Binding-site contacts:
Ligand atom C16 contacts residue ASP229 of chain 55.A at 4.3 Å.
Ligand atom C1 contacts residue TRP374 of chain 55.A at 3.6 Å (hydrophobic).
Ligand atom O1S contacts residue TRP374 of chain 55.A at 4.3 Å.
Ligand atom C9 contacts residue C151 of chain 55.D at 3.4 Å.
Ligand atom C5 contacts residue C151 of chain 55.D at 4.0 Å.
Ligand atom S1 contacts residue TRP374 of chain 55.A at 4.0 Å.
Ligand atom C13 contacts residue C151 of chain 55.D at 4.5 Å.
Ligand atom C10 contacts residue C151 of chain 55.D at 3.4 Å.
Ligand atom O2S contacts residue GLY222 of chain 55.A at 3.3 Å (h-bond).
Ligand atom C8 contacts residue C151 of chain 55.D at 3.7 Å.
Ligand atom S1 contacts residue GLY222 of chain 55.A at 3.0 Å (h-bond).
Ligand atom S1 contacts residue ARG224 of chain 55.A at 4.3 Å.
Ligand atom O1S contacts residue GLY222 of chain 55.A at 2.3 Å (h-bond).
Ligand atom O1S contacts residue PHE223 of chain 55.A at 4.5 Å.
Ligand atom C2 contacts residue TRP374 of chain 55.A at 4.1 Å (hydrophobic).
Ligand atom C7 contacts residue C151 of chain 55.D at 3.4 Å.
Ligand atom C11 contacts residue C151 of chain 55.D at 3.5 Å.
Ligand atom O3S contacts residue ARG224 of chain 55.A at 2.9 Å (salt-bridge).
Ligand atom O3S contacts residue TRP374 of chain 55.A at 3.3 Å.
Ligand atom C3 contacts residue TRP374 of chain 55.A at 4.3 Å (hydrophobic).
Ligand atom O2S contacts residue ARG224 of chain 55.A at 4.5 Å.
Ligand atom C6 contacts residue C151 of chain 55.D at 4.2 Å.
Ligand atom O1S contacts residue LYS215 of chain 55.A at 2.7 Å (salt-bridge).
Ligand atom O3S contacts residue GLY222 of chain 55.A at 2.9 Å (h-bond).
Ligand atom C12 contacts residue C151 of chain 55.D at 3.4 Å.
Ligand atom O3S contacts residue PHE223 of chain 55.A at 3.9 Å.
Ligand atom S1 contacts residue LYS215 of chain 55.A at 4.1 Å.

Sequence of chain 55.A:
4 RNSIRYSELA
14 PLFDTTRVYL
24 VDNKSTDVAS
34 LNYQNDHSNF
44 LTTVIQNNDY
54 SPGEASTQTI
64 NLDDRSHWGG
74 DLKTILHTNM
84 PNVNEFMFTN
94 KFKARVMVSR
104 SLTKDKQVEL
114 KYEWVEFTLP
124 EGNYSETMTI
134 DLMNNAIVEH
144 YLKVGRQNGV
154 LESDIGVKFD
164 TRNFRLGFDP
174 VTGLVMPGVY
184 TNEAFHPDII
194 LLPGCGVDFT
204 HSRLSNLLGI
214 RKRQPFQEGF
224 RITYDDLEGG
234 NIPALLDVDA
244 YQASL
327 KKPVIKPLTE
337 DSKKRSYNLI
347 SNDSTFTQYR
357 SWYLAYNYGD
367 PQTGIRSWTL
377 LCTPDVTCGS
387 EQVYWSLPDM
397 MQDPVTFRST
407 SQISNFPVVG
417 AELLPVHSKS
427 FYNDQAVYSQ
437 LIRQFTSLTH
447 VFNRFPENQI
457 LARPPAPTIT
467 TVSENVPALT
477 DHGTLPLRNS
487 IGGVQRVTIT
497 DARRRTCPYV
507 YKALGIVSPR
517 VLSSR

This small molecule binds to this protein.
Small molecule (SMILES): CCCCCCCCCCCC[N+](C)(C)CCCS(=O)(=O)O